Sequence of chain 1.H:
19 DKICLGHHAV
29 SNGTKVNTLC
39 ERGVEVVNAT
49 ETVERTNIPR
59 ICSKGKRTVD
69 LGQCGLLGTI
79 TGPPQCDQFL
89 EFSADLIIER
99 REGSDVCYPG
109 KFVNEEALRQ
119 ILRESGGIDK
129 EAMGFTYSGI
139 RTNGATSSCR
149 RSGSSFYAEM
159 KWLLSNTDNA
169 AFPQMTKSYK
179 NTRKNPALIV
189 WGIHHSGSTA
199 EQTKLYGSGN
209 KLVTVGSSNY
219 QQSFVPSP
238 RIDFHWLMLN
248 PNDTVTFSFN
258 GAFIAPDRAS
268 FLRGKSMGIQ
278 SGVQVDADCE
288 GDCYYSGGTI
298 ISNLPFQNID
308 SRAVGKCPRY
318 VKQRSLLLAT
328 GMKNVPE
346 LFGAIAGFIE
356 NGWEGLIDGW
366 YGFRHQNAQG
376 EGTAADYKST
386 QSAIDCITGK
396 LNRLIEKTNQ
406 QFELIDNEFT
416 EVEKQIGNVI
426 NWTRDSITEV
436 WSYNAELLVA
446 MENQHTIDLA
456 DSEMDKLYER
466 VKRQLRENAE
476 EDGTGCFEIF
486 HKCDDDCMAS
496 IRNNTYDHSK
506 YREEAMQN

Binding-site contacts:
Ligand atom C3 contacts residue ASN249 of chain 1.H at 3.8 Å.
Ligand atom C7 contacts residue ASN249 of chain 1.H at 3.9 Å.
Ligand atom C2 contacts residue ASN249 of chain 1.H at 2.5 Å.
Ligand atom C1 contacts residue ASN249 of chain 1.H at 1.4 Å.
Ligand atom C4 contacts residue ASN249 of chain 1.H at 4.2 Å.
Ligand atom O7 contacts residue ASN249 of chain 1.H at 4.4 Å.
Ligand atom N2 contacts residue ASN249 of chain 1.H at 2.9 Å (h-bond).
Ligand atom C5 contacts residue ASN249 of chain 1.H at 3.7 Å.
Ligand atom O5 contacts residue ASN249 of chain 1.H at 2.4 Å (h-bond).

The protein below binds the small molecule below.
Small molecule (SMILES): CC(=O)N[C@@H]1[C@@H](O)[C@H](O)[C@@H](CO)O[C@H]1O